Sequence of chain 8.A:
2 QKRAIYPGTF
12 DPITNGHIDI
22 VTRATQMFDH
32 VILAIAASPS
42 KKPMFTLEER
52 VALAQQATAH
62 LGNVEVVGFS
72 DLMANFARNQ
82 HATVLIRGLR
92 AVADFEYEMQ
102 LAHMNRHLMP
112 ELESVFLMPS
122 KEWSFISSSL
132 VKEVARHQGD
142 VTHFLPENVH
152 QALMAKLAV

A small-molecule ligand and the protein it binds are described below.
Small molecule (SMILES): c1ccc(Cn2cnc3ncccc32)cc1

Sequence of chain 9.A:
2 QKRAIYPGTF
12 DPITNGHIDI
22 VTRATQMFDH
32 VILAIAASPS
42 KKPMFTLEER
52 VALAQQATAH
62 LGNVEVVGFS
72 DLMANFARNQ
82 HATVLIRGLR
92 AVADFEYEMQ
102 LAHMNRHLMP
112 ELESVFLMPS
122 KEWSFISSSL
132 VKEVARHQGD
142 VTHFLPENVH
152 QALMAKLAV

Binding-site contacts:
Ligand atom C12 contacts residue GLU134 of chain 9.A at 4.1 Å.
Ligand atom C2 contacts residue SER39 of chain 8.A at 4.0 Å.
Ligand atom C7 contacts residue MET74 of chain 8.A at 3.7 Å (hydrophobic).
Ligand atom C9 contacts residue LEU102 of chain 8.A at 3.7 Å (hydrophobic).
Ligand atom C5 contacts residue SO41 of chain 8.E at 3.9 Å.
Ligand atom C5 contacts residue TYR98 of chain 8.A at 3.8 Å (hydrophobic).
Ligand atom N1 contacts residue MET74 of chain 8.A at 2.9 Å (h-bond).
Ligand atom C11 contacts residue TYR98 of chain 8.A at 4.1 Å (hydrophobic).
Ligand atom C4 contacts residue SO41 of chain 8.E at 3.5 Å.
Ligand atom C4 contacts residue ARG88 of chain 8.A at 3.9 Å.
Ligand atom C9 contacts residue VAL135 of chain 9.A at 3.8 Å (hydrophobic).
Ligand atom N contacts residue GLU134 of chain 9.A at 3.8 Å.
Ligand atom C7 contacts residue ASP72 of chain 8.A at 3.9 Å.
Ligand atom N1 contacts residue LEU73 of chain 8.A at 3.6 Å.
Ligand atom C4 contacts residue MET74 of chain 8.A at 3.7 Å (hydrophobic).
Ligand atom C3 contacts residue ALA37 of chain 8.A at 3.5 Å (hydrophobic).
Ligand atom C10 contacts residue LEU102 of chain 8.A at 3.5 Å (hydrophobic).
Ligand atom C10 contacts residue GLU134 of chain 9.A at 4.0 Å.
Ligand atom C contacts residue GLU134 of chain 9.A at 3.4 Å.
Ligand atom C6 contacts residue MET74 of chain 8.A at 3.7 Å (hydrophobic).
Ligand atom N contacts residue MET74 of chain 8.A at 4.0 Å.
Ligand atom C3 contacts residue MET74 of chain 8.A at 3.8 Å (hydrophobic).
Ligand atom N2 contacts residue LEU73 of chain 8.A at 3.6 Å.
Ligand atom C12 contacts residue MET74 of chain 8.A at 3.9 Å (hydrophobic).
Ligand atom C11 contacts residue LEU102 of chain 8.A at 4.1 Å (hydrophobic).
Ligand atom C1 contacts residue MET74 of chain 8.A at 3.8 Å (hydrophobic).
Ligand atom C2 contacts residue MET74 of chain 8.A at 3.9 Å (hydrophobic).
Ligand atom C11 contacts residue GLU134 of chain 9.A at 3.5 Å.
Ligand atom C8 contacts residue LEU73 of chain 8.A at 4.1 Å (hydrophobic).
Ligand atom C7 contacts residue HIS138 of chain 9.A at 3.7 Å.
Ligand atom C6 contacts residue TYR98 of chain 8.A at 3.7 Å (hydrophobic).
Ligand atom C contacts residue HIS138 of chain 9.A at 4.1 Å.
Ligand atom C2 contacts residue ALA37 of chain 8.A at 3.4 Å (hydrophobic).
Ligand atom C5 contacts residue MET74 of chain 8.A at 3.6 Å (hydrophobic).
Ligand atom C3 contacts residue SO41 of chain 8.E at 4.1 Å.
Ligand atom C8 contacts residue MET74 of chain 8.A at 3.9 Å (hydrophobic).
Ligand atom C10 contacts residue LEU131 of chain 9.A at 4.1 Å (hydrophobic).
Ligand atom N contacts residue HIS138 of chain 9.A at 3.9 Å.
Ligand atom C contacts residue SO41 of chain 8.G at 3.7 Å.
Ligand atom N1 contacts residue ASP72 of chain 8.A at 4.0 Å.